Binding-site contacts:
Ligand atom O3 contacts residue ASN298 of chain 3.A at 3.5 Å (h-bond).
Ligand atom N2 contacts residue ASN270 of chain 3.A at 3.5 Å (h-bond).
Ligand atom C8 contacts residue GLY269 of chain 3.A at 3.9 Å.
Ligand atom C2 contacts residue GLY269 of chain 3.A at 3.6 Å.
Ligand atom C2 contacts residue ASN270 of chain 3.A at 2.8 Å.
Ligand atom N2 contacts residue ASN298 of chain 3.A at 3.9 Å.
Ligand atom C8 contacts residue GLY267 of chain 3.A at 4.2 Å.
Ligand atom N2 contacts residue GLY269 of chain 3.A at 2.7 Å (h-bond).
Ligand atom C1 contacts residue LEU382 of chain 1.A at 4.1 Å (hydrophobic).
Ligand atom C7 contacts residue GLY269 of chain 3.A at 3.2 Å.
Ligand atom C3 contacts residue ASN298 of chain 3.A at 4.1 Å.
Ligand atom O5 contacts residue ASN270 of chain 3.A at 2.0 Å (h-bond).
Ligand atom C3 contacts residue LEU382 of chain 1.A at 4.2 Å (hydrophobic).
Ligand atom C4 contacts residue ASN270 of chain 3.A at 4.2 Å.
Ligand atom C7 contacts residue ASN298 of chain 3.A at 4.3 Å.
Ligand atom C8 contacts residue ASN298 of chain 3.A at 4.5 Å.
Ligand atom O7 contacts residue GLY269 of chain 3.A at 3.8 Å.
Ligand atom C7 contacts residue ASN381 of chain 1.A at 4.3 Å.
Ligand atom O6 contacts residue ASN270 of chain 3.A at 4.5 Å.
Ligand atom C1 contacts residue GLY269 of chain 3.A at 3.4 Å.
Ligand atom O7 contacts residue ASN381 of chain 1.A at 3.1 Å (h-bond).
Ligand atom C4 contacts residue LEU382 of chain 1.A at 3.9 Å (hydrophobic).
Ligand atom C2 contacts residue LEU382 of chain 1.A at 4.0 Å (hydrophobic).
Ligand atom O5 contacts residue LEU382 of chain 1.A at 3.6 Å (h-bond).
Ligand atom O3 contacts residue LEU382 of chain 1.A at 4.1 Å.
Ligand atom C1 contacts residue ASN270 of chain 3.A at 1.4 Å.
Ligand atom C5 contacts residue LEU382 of chain 1.A at 4.4 Å (hydrophobic).
Ligand atom C5 contacts residue ASN270 of chain 3.A at 3.3 Å.
Ligand atom C6 contacts residue ASN270 of chain 3.A at 4.3 Å.
Ligand atom C3 contacts residue ASN270 of chain 3.A at 4.0 Å.

The small molecule below binds the protein below.
Small molecule (SMILES): CC(=O)N[C@H]1[C@H](O[C@H]2[C@H](O)[C@@H](CO)OC[C@@H]2NC(C)=O)O[C@H](CO)[C@@H](O)[C@@H]1O

Sequence of chain 3.A:
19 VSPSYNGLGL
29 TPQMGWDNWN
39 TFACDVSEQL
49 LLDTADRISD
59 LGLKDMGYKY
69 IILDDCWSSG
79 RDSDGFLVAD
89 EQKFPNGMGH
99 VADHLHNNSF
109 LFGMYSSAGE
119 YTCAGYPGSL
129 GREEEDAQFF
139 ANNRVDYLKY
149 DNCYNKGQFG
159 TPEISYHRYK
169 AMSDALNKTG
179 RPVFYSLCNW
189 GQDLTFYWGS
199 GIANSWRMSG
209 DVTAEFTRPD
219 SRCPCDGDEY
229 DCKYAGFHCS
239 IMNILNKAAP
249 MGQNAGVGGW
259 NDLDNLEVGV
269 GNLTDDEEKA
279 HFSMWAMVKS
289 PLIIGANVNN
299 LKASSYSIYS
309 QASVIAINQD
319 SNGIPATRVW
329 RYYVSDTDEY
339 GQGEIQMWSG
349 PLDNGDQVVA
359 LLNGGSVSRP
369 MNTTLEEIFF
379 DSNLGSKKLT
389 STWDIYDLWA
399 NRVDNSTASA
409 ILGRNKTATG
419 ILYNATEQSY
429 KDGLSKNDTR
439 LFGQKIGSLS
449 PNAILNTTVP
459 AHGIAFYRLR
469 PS

Sequence of chain 1.A:
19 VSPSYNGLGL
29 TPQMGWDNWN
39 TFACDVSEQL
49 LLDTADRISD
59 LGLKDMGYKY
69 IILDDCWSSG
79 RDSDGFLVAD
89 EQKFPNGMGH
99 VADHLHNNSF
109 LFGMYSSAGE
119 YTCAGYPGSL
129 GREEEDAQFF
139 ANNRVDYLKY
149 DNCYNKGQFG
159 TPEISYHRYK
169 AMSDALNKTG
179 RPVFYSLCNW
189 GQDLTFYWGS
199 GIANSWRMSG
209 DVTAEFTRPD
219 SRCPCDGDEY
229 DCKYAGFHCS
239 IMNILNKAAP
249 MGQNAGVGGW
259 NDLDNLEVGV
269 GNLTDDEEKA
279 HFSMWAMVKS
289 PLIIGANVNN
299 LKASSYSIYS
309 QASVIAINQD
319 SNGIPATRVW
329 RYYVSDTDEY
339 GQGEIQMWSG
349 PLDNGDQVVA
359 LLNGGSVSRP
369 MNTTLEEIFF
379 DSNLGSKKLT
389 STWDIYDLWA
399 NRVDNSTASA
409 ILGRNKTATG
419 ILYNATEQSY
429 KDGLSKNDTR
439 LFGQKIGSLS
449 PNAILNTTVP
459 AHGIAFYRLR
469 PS